A small-molecule ligand and the protein it binds are described below.
Small molecule (SMILES): N#Cc1c(-c2ccc3c(c2)OCO3)[nH]c2nc(N)[nH]c(=O)c12

Sequence of chain 1.C:
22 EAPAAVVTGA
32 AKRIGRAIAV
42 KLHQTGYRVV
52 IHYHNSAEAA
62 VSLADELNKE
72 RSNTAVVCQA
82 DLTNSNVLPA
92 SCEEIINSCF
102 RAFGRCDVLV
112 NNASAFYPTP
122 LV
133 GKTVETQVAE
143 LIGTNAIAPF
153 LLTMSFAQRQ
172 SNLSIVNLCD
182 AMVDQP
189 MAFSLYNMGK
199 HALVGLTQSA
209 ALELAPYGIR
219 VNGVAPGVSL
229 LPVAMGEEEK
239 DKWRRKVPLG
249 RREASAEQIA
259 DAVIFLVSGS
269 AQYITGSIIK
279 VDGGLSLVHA

Binding-site contacts:
Ligand atom OAM contacts residue ASP181 of chain 1.C at 3.5 Å (salt-bridge).
Ligand atom NAK contacts residue TYR194 of chain 1.C at 2.9 Å (h-bond).
Ligand atom CAR contacts residue NAP1 of chain 1.I at 3.7 Å.
Ligand atom NAK contacts residue PHE117 of chain 1.C at 3.4 Å.
Ligand atom NAK contacts residue NAP1 of chain 1.I at 3.5 Å.
Ligand atom NAA contacts residue NAP1 of chain 1.I at 3.7 Å.
Ligand atom CAO contacts residue NAP1 of chain 1.I at 3.7 Å.
Ligand atom OAL contacts residue MET183 of chain 1.C at 3.4 Å.
Ligand atom NAB contacts residue SER115 of chain 1.C at 3.2 Å (h-bond).
Ligand atom CAT contacts residue NAP1 of chain 1.I at 3.6 Å.
Ligand atom CAH contacts residue CSX188 of chain 1.C at 3.3 Å.
Ligand atom NAI contacts residue NAP1 of chain 1.I at 2.9 Å (h-bond).
Ligand atom OAL contacts residue TRP241 of chain 1.C at 3.3 Å.
Ligand atom NAJ contacts residue NAP1 of chain 1.I at 2.8 Å (h-bond).
Ligand atom OAM contacts residue MET183 of chain 1.C at 3.5 Å.
Ligand atom CAG contacts residue ASP181 of chain 1.C at 3.5 Å.
Ligand atom CAN contacts residue PHE117 of chain 1.C at 3.6 Å (hydrophobic).
Ligand atom CAU contacts residue NAP1 of chain 1.I at 3.8 Å.
Ligand atom NAI contacts residue TYR194 of chain 1.C at 3.4 Å (h-bond).
Ligand atom CAR contacts residue PHE117 of chain 1.C at 3.5 Å (hydrophobic).
Ligand atom CAQ contacts residue ASP181 of chain 1.C at 3.7 Å.
Ligand atom CAH contacts residue MET183 of chain 1.C at 3.4 Å (hydrophobic).
Ligand atom CAU contacts residue PHE117 of chain 1.C at 3.5 Å (hydrophobic).
Ligand atom CAN contacts residue NAP1 of chain 1.I at 3.4 Å.
Ligand atom NAI contacts residue PHE117 of chain 1.C at 3.6 Å.
Ligand atom OAM contacts residue CSX188 of chain 1.C at 3.8 Å.
Ligand atom CAU contacts residue TYR194 of chain 1.C at 3.5 Å (hydrophobic).
Ligand atom CAV contacts residue NAP1 of chain 1.I at 3.8 Å.
Ligand atom NAA contacts residue PRO230 of chain 1.C at 3.2 Å.
Ligand atom OAC contacts residue NAP1 of chain 1.I at 3.6 Å.
Ligand atom CAV contacts residue PHE117 of chain 1.C at 3.6 Å (hydrophobic).
Ligand atom CAS contacts residue NAP1 of chain 1.I at 3.4 Å.
Ligand atom CAD contacts residue NAP1 of chain 1.I at 3.5 Å.
Ligand atom NAB contacts residue NAP1 of chain 1.I at 3.1 Å (h-bond).
Ligand atom CAQ contacts residue CSX188 of chain 1.C at 3.6 Å.
Ligand atom CAS contacts residue PHE117 of chain 1.C at 3.5 Å (hydrophobic).
Ligand atom CAT contacts residue PHE117 of chain 1.C at 3.7 Å (hydrophobic).
Ligand atom CAE contacts residue GLY225 of chain 1.C at 3.7 Å.
Ligand atom OAC contacts residue ARG34 of chain 1.C at 3.5 Å (salt-bridge).
Ligand atom CAF contacts residue GLY225 of chain 1.C at 3.7 Å.